Sequence of chain 1.A:
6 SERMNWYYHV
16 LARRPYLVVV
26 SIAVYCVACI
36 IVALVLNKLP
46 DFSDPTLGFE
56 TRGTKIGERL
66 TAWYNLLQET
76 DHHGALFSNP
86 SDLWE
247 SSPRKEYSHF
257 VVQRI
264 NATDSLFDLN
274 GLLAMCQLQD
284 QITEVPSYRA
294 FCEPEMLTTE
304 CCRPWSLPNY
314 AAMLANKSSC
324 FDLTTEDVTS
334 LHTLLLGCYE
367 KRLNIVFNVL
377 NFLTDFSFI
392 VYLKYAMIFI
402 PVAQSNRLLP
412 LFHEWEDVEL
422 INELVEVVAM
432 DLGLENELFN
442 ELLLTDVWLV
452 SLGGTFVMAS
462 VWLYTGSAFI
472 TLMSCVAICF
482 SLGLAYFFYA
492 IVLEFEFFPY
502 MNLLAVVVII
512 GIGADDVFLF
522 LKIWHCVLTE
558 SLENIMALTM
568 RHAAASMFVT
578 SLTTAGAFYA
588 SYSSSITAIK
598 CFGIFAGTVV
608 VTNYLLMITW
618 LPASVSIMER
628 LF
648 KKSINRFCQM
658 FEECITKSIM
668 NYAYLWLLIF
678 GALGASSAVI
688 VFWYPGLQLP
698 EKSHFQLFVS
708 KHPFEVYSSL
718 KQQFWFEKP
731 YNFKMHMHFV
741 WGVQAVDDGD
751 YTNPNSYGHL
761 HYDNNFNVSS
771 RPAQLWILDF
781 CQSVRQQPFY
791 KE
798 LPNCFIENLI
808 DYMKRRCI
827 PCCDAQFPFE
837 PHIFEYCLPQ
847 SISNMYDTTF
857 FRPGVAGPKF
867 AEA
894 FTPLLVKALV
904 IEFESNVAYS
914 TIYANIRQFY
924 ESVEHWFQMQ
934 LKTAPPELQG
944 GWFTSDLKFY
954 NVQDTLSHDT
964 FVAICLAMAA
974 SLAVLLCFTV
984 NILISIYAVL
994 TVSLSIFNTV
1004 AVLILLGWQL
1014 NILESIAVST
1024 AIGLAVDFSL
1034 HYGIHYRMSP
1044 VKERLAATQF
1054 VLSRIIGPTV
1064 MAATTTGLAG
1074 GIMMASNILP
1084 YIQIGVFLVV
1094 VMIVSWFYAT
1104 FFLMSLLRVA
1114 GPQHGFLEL

Binding-site contacts:
Ligand atom C2 contacts residue PRO837 of chain 1.A at 3.3 Å (hydrophobic).
Ligand atom O4 contacts residue HIS838 of chain 1.A at 4.2 Å.
Ligand atom C4 contacts residue PRO837 of chain 1.A at 3.5 Å (hydrophobic).
Ligand atom C5 contacts residue ASN767 of chain 1.A at 3.7 Å.
Ligand atom C2 contacts residue GLU836 of chain 1.A at 3.4 Å.
Ligand atom O5 contacts residue PRO837 of chain 1.A at 4.3 Å.
Ligand atom C8 contacts residue ASN767 of chain 1.A at 3.4 Å.
Ligand atom O6 contacts residue HIS838 of chain 1.A at 2.8 Å.
Ligand atom O5 contacts residue ASN767 of chain 1.A at 2.5 Å (h-bond).
Ligand atom C6 contacts residue HIS838 of chain 1.A at 3.4 Å.
Ligand atom C3 contacts residue GLU836 of chain 1.A at 2.8 Å.
Ligand atom C1 contacts residue SER769 of chain 1.A at 4.1 Å.
Ligand atom O3 contacts residue HIS838 of chain 1.A at 2.7 Å (h-bond).
Ligand atom C1 contacts residue PRO837 of chain 1.A at 3.1 Å (hydrophobic).
Ligand atom C1 contacts residue ASN767 of chain 1.A at 1.5 Å.
Ligand atom C3 contacts residue SER769 of chain 1.A at 4.3 Å.
Ligand atom O7 contacts residue ASN767 of chain 1.A at 3.2 Å (h-bond).
Ligand atom C6 contacts residue PRO837 of chain 1.A at 4.0 Å (hydrophobic).
Ligand atom C1 contacts residue SER770 of chain 1.A at 4.3 Å.
Ligand atom C2 contacts residue ASN767 of chain 1.A at 2.5 Å.
Ligand atom C7 contacts residue GLU836 of chain 1.A at 3.9 Å.
Ligand atom C7 contacts residue VAL768 of chain 1.A at 4.1 Å (hydrophobic).
Ligand atom C8 contacts residue VAL768 of chain 1.A at 3.3 Å (hydrophobic).
Ligand atom O3 contacts residue PRO837 of chain 1.A at 2.9 Å.
Ligand atom C3 contacts residue ASN767 of chain 1.A at 3.8 Å.
Ligand atom C3 contacts residue HIS838 of chain 1.A at 3.2 Å.
Ligand atom C8 contacts residue GLU836 of chain 1.A at 2.7 Å.
Ligand atom C5 contacts residue HIS838 of chain 1.A at 4.0 Å.
Ligand atom C5 contacts residue PRO837 of chain 1.A at 3.5 Å (hydrophobic).
Ligand atom C3 contacts residue PRO837 of chain 1.A at 3.5 Å (hydrophobic).
Ligand atom N2 contacts residue SER769 of chain 1.A at 3.7 Å.
Ligand atom O3 contacts residue GLU836 of chain 1.A at 2.6 Å (salt-bridge).
Ligand atom C7 contacts residue ASN767 of chain 1.A at 3.0 Å.
Ligand atom N2 contacts residue ASN767 of chain 1.A at 2.7 Å (h-bond).
Ligand atom C4 contacts residue ASN767 of chain 1.A at 4.3 Å.
Ligand atom C4 contacts residue HIS838 of chain 1.A at 3.5 Å.
Ligand atom O4 contacts residue PRO837 of chain 1.A at 2.8 Å.
Ligand atom N2 contacts residue GLU836 of chain 1.A at 4.1 Å.
Ligand atom C2 contacts residue SER769 of chain 1.A at 4.3 Å.
Ligand atom C4 contacts residue GLU836 of chain 1.A at 4.2 Å.

The protein below binds the small molecule below.
Small molecule (SMILES): CC(=O)N[C@H]1[C@H](O[C@H]2[C@H](O)[C@@H](NC(C)=O)CO[C@@H]2CO)O[C@H](CO)[C@@H](O)[C@@H]1O